A small-molecule ligand and the protein it binds are described below.
Small molecule (SMILES): CC(=O)N[C@@H]1[C@@H](O)[C@H](O)[C@@H](CO)O[C@H]1O

Sequence of chain 1.B:
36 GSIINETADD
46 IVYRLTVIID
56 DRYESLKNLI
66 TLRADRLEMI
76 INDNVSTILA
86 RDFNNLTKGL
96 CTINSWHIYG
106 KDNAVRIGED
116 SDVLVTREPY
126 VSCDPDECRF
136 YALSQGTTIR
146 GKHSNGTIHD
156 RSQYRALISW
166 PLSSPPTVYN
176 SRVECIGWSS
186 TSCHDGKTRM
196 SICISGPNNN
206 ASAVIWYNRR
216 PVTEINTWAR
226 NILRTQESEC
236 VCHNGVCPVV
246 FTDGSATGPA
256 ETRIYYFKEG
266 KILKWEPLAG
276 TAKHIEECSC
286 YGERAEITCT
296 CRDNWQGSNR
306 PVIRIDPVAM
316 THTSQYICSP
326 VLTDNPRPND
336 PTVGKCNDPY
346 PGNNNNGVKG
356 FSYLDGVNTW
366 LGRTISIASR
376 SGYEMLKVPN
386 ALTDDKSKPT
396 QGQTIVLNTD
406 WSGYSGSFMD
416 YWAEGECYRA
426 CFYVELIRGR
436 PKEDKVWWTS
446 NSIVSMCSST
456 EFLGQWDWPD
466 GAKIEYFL

Binding-site contacts:
Ligand atom O3 contacts residue TRP442 of chain 1.B at 4.2 Å.
Ligand atom O5 contacts residue ASN150 of chain 1.B at 2.4 Å (h-bond).
Ligand atom O5 contacts residue TRP442 of chain 1.B at 4.3 Å.
Ligand atom C8 contacts residue TRP442 of chain 1.B at 3.3 Å (hydrophobic).
Ligand atom C2 contacts residue TRP442 of chain 1.B at 4.1 Å (hydrophobic).
Ligand atom C4 contacts residue ASN150 of chain 1.B at 4.4 Å.
Ligand atom C5 contacts residue ASN150 of chain 1.B at 3.8 Å.
Ligand atom N2 contacts residue TRP442 of chain 1.B at 3.2 Å.
Ligand atom O7 contacts residue ASN150 of chain 1.B at 3.0 Å (h-bond).
Ligand atom O7 contacts residue TRP442 of chain 1.B at 4.3 Å.
Ligand atom N2 contacts residue ASN150 of chain 1.B at 3.2 Å (h-bond).
Ligand atom C1 contacts residue TRP442 of chain 1.B at 3.5 Å (hydrophobic).
Ligand atom C3 contacts residue TRP442 of chain 1.B at 3.7 Å (hydrophobic).
Ligand atom C3 contacts residue ASN150 of chain 1.B at 4.0 Å.
Ligand atom C4 contacts residue TRP442 of chain 1.B at 4.5 Å (hydrophobic).
Ligand atom C1 contacts residue ASN150 of chain 1.B at 1.5 Å.
Ligand atom C2 contacts residue ASN150 of chain 1.B at 2.6 Å.
Ligand atom O4 contacts residue TRP442 of chain 1.B at 4.4 Å.
Ligand atom C7 contacts residue TRP442 of chain 1.B at 3.6 Å (hydrophobic).
Ligand atom C7 contacts residue ASN150 of chain 1.B at 3.5 Å.
Ligand atom C5 contacts residue TRP442 of chain 1.B at 4.2 Å (hydrophobic).